Sequence of chain 2.A:
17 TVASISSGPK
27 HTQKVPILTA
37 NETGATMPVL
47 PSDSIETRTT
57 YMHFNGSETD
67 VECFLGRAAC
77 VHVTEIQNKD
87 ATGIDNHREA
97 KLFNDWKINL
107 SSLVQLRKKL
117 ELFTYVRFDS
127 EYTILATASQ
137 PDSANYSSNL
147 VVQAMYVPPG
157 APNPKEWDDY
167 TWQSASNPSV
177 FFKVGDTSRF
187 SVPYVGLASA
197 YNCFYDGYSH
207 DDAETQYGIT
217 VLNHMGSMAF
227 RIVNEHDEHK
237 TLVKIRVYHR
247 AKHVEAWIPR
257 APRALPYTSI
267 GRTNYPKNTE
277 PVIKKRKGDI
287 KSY

The small molecule below binds the protein below.
Small molecule (SMILES): COc1ccc(N2CCN(c3cccc(C)c3)CC2)nn1

Binding-site contacts:
Ligand atom C7 contacts residue LEU106 of chain 2.A at 4.1 Å (hydrophobic).
Ligand atom C17 contacts residue ILE104 of chain 2.A at 3.8 Å (hydrophobic).
Ligand atom C19 contacts residue VAL191 of chain 2.A at 4.0 Å (hydrophobic).
Ligand atom C14 contacts residue TYR197 of chain 2.A at 4.1 Å (hydrophobic).
Ligand atom N4 contacts residue DMS1 of chain 2.F at 3.6 Å (h-bond).
Ligand atom C16 contacts residue ILE104 of chain 2.A at 3.7 Å (hydrophobic).
Ligand atom C1 contacts residue ASN198 of chain 2.A at 4.0 Å.
Ligand atom C20 contacts residue VAL191 of chain 2.A at 3.5 Å (hydrophobic).
Ligand atom C10 contacts residue MET221 of chain 2.A at 4.0 Å (hydrophobic).
Ligand atom C10 contacts residue ILE104 of chain 2.A at 3.9 Å (hydrophobic).
Ligand atom C15 contacts residue TYR128 of chain 2.A at 3.0 Å (hydrophobic).
Ligand atom C13 contacts residue TYR128 of chain 2.A at 3.0 Å (hydrophobic).
Ligand atom C13 contacts residue SER126 of chain 2.A at 3.7 Å.
Ligand atom C14 contacts residue SER126 of chain 2.A at 3.6 Å.
Ligand atom C10 contacts residue TYR128 of chain 2.A at 3.6 Å (hydrophobic).
Ligand atom N5 contacts residue DMS1 of chain 2.F at 3.9 Å.
Ligand atom C7 contacts residue TYR197 of chain 2.A at 3.5 Å (hydrophobic).
Ligand atom C11 contacts residue MET221 of chain 2.A at 4.0 Å (hydrophobic).
Ligand atom C11 contacts residue TYR128 of chain 2.A at 3.4 Å (hydrophobic).
Ligand atom N4 contacts residue ASN219 of chain 2.A at 4.0 Å.
Ligand atom C18 contacts residue TYR152 of chain 2.A at 3.8 Å (hydrophobic).
Ligand atom C21 contacts residue MET224 of chain 2.A at 4.0 Å (hydrophobic).
Ligand atom N5 contacts residue ASN219 of chain 2.A at 4.1 Å.
Ligand atom C13 contacts residue TYR197 of chain 2.A at 4.0 Å (hydrophobic).
Ligand atom C1 contacts residue DMS1 of chain 2.F at 4.1 Å.
Ligand atom C18 contacts residue VAL188 of chain 2.A at 3.9 Å (hydrophobic).
Ligand atom C20 contacts residue VAL188 of chain 2.A at 3.7 Å (hydrophobic).
Ligand atom C17 contacts residue TYR128 of chain 2.A at 3.8 Å (hydrophobic).
Ligand atom C8 contacts residue TYR197 of chain 2.A at 3.4 Å (hydrophobic).
Ligand atom C8 contacts residue PHE124 of chain 2.A at 3.6 Å (hydrophobic).
Ligand atom C10 contacts residue LEU106 of chain 2.A at 4.0 Å (hydrophobic).
Ligand atom C19 contacts residue VAL188 of chain 2.A at 3.5 Å (hydrophobic).
Ligand atom C11 contacts residue ILE104 of chain 2.A at 3.5 Å (hydrophobic).
Ligand atom C16 contacts residue TYR128 of chain 2.A at 2.9 Å (hydrophobic).
Ligand atom C7 contacts residue PHE124 of chain 2.A at 3.8 Å (hydrophobic).
Ligand atom C14 contacts residue TYR128 of chain 2.A at 3.3 Å (hydrophobic).
Ligand atom N9 contacts residue TYR128 of chain 2.A at 4.1 Å.
Ligand atom C19 contacts residue TYR152 of chain 2.A at 3.9 Å (hydrophobic).
Ligand atom N12 contacts residue TYR128 of chain 2.A at 2.5 Å (h-bond).
Ligand atom C21 contacts residue ILE104 of chain 2.A at 3.5 Å (hydrophobic).